A small-molecule ligand and the protein it binds are described below.
Small molecule (SMILES): CC(=O)N[C@H]1[C@H]([C@H](O)[C@H](O)CO)O[C@](O)(C(=O)O)C[C@@H]1O

Binding-site contacts:
Ligand atom O8 contacts residue ARG126 of chain 1.B at 3.3 Å (salt-bridge).
Ligand atom C1 contacts residue ASN186 of chain 1.B at 4.0 Å.
Ligand atom O4 contacts residue GLN10 of chain 1.B at 4.0 Å.
Ligand atom C11 contacts residue PHE65 of chain 1.B at 3.6 Å (hydrophobic).
Ligand atom O9 contacts residue GLU67 of chain 1.B at 2.7 Å (salt-bridge).
Ligand atom O9 contacts residue MET82 of chain 1.B at 3.5 Å.
Ligand atom C3 contacts residue PHE169 of chain 1.B at 3.9 Å (hydrophobic).
Ligand atom O1A contacts residue PHE169 of chain 1.B at 3.6 Å.
Ligand atom O2 contacts residue ARG126 of chain 1.B at 2.9 Å (salt-bridge).
Ligand atom C2 contacts residue ASN186 of chain 1.B at 3.8 Å.
Ligand atom O7 contacts residue GLN10 of chain 1.B at 3.8 Å.
Ligand atom O1B contacts residue PHE169 of chain 1.B at 3.5 Å.
Ligand atom C10 contacts residue ASP49 of chain 1.B at 3.8 Å.
Ligand atom O1B contacts residue PRO148 of chain 1.B at 3.6 Å.
Ligand atom O7 contacts residue ASP49 of chain 1.B at 2.8 Å (salt-bridge).
Ligand atom C7 contacts residue GLU67 of chain 1.B at 3.5 Å.
Ligand atom C8 contacts residue GLU67 of chain 1.B at 3.5 Å.
Ligand atom C10 contacts residue GLN10 of chain 1.B at 3.9 Å.
Ligand atom C11 contacts residue GLN213 of chain 1.B at 3.4 Å.
Ligand atom C7 contacts residue ASP49 of chain 1.B at 3.6 Å.
Ligand atom C11 contacts residue ALA66 of chain 1.B at 4.0 Å (hydrophobic).
Ligand atom O10 contacts residue GLN10 of chain 1.B at 2.9 Å (h-bond).
Ligand atom O1A contacts residue ASN186 of chain 1.B at 2.9 Å (h-bond).
Ligand atom C6 contacts residue GLU67 of chain 1.B at 3.7 Å.
Ligand atom C5 contacts residue GLN10 of chain 1.B at 3.7 Å.
Ligand atom C9 contacts residue GLU67 of chain 1.B at 3.6 Å.
Ligand atom O9 contacts residue ARG70 of chain 1.B at 3.5 Å.
Ligand atom C1 contacts residue PHE169 of chain 1.B at 3.5 Å (hydrophobic).
Ligand atom O10 contacts residue ASP49 of chain 1.B at 3.4 Å.
Ligand atom O1A contacts residue ARG126 of chain 1.B at 3.2 Å (salt-bridge).
Ligand atom C9 contacts residue ALA150 of chain 1.B at 4.0 Å (hydrophobic).
Ligand atom O1A contacts residue ARG146 of chain 1.B at 2.8 Å (salt-bridge).
Ligand atom O9 contacts residue ASP49 of chain 1.B at 4.0 Å.
Ligand atom C9 contacts residue ARG70 of chain 1.B at 3.8 Å.
Ligand atom C1 contacts residue ARG146 of chain 1.B at 3.6 Å.
Ligand atom O8 contacts residue GLU67 of chain 1.B at 2.6 Å (salt-bridge).
Ligand atom O1B contacts residue ARG146 of chain 1.B at 2.8 Å (salt-bridge).
Ligand atom C1 contacts residue ARG126 of chain 1.B at 3.9 Å.
Ligand atom O2 contacts residue ASN186 of chain 1.B at 2.7 Å (h-bond).
Ligand atom O7 contacts residue ARG70 of chain 1.B at 3.6 Å.

Sequence of chain 1.B:
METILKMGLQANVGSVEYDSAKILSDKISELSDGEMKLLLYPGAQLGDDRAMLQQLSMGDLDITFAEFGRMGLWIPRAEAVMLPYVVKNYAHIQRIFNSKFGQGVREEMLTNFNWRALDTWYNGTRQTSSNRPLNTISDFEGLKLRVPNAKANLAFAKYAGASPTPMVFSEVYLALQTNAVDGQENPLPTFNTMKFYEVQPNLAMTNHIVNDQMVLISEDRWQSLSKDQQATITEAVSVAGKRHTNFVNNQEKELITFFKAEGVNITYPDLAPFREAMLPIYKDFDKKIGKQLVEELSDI